Binding-site contacts:
Ligand atom NC contacts residue HIS92 of chain 1.B at 3.3 Å (h-bond).
Ligand atom CBB contacts residue CMO1 of chain 1.M at 3.8 Å.
Ligand atom CAC contacts residue PHE41 of chain 1.B at 3.7 Å (hydrophobic).
Ligand atom C1C contacts residue PHE103 of chain 1.B at 3.7 Å (hydrophobic).
Ligand atom NB contacts residue VAL67 of chain 1.B at 3.5 Å.
Ligand atom C3D contacts residue LEU96 of chain 1.B at 3.5 Å (hydrophobic).
Ligand atom NA contacts residue HIS92 of chain 1.B at 3.1 Å (h-bond).
Ligand atom C4A contacts residue HIS92 of chain 1.B at 3.6 Å.
Ligand atom ND contacts residue HIS92 of chain 1.B at 3.2 Å (h-bond).
Ligand atom CMB contacts residue ALA70 of chain 1.B at 3.7 Å (hydrophobic).
Ligand atom C4D contacts residue HIS63 of chain 1.B at 3.3 Å.
Ligand atom C2B contacts residue VAL67 of chain 1.B at 3.5 Å (hydrophobic).
Ligand atom C3D contacts residue HIS63 of chain 1.B at 3.7 Å.
Ligand atom CMC contacts residue ASN102 of chain 1.B at 3.4 Å.
Ligand atom C3B contacts residue VAL67 of chain 1.B at 3.4 Å (hydrophobic).
Ligand atom C4D contacts residue LEU96 of chain 1.B at 3.4 Å (hydrophobic).
Ligand atom C1A contacts residue HIS63 of chain 1.B at 3.7 Å.
Ligand atom CBC contacts residue ASN102 of chain 1.B at 3.8 Å.
Ligand atom CHA contacts residue HIS63 of chain 1.B at 3.3 Å.
Ligand atom CMA contacts residue LEU88 of chain 1.B at 3.7 Å (hydrophobic).
Ligand atom CBD contacts residue HIS63 of chain 1.B at 3.5 Å.
Ligand atom O1A contacts residue LEU91 of chain 1.B at 3.6 Å.
Ligand atom C2A contacts residue LYS66 of chain 1.B at 3.8 Å.
Ligand atom CMB contacts residue VAL67 of chain 1.B at 3.5 Å (hydrophobic).
Ligand atom C1B contacts residue VAL67 of chain 1.B at 3.8 Å (hydrophobic).
Ligand atom CAD contacts residue LEU96 of chain 1.B at 3.8 Å (hydrophobic).
Ligand atom CBC contacts residue PHE41 of chain 1.B at 3.8 Å (hydrophobic).
Ligand atom CBA contacts residue LEU91 of chain 1.B at 3.5 Å (hydrophobic).
Ligand atom C4B contacts residue VAL67 of chain 1.B at 3.5 Å (hydrophobic).
Ligand atom C3B contacts residue LEU141 of chain 1.B at 3.8 Å (hydrophobic).
Ligand atom CAB contacts residue LEU141 of chain 1.B at 3.4 Å (hydrophobic).
Ligand atom CGA contacts residue LEU91 of chain 1.B at 3.7 Å (hydrophobic).
Ligand atom NB contacts residue HIS92 of chain 1.B at 3.2 Å (h-bond).
Ligand atom CMD contacts residue PHE42 of chain 1.B at 3.8 Å (hydrophobic).
Ligand atom CHA contacts residue LEU96 of chain 1.B at 3.8 Å (hydrophobic).
Ligand atom CAA contacts residue LYS66 of chain 1.B at 3.4 Å.
Ligand atom CHC contacts residue PHE103 of chain 1.B at 3.6 Å (hydrophobic).
Ligand atom ND contacts residue HIS63 of chain 1.B at 3.3 Å (h-bond).
Ligand atom NI contacts residue HIS92 of chain 1.B at 2.2 Å.
Ligand atom C1D contacts residue HIS63 of chain 1.B at 3.6 Å.

Sequence of chain 1.B:
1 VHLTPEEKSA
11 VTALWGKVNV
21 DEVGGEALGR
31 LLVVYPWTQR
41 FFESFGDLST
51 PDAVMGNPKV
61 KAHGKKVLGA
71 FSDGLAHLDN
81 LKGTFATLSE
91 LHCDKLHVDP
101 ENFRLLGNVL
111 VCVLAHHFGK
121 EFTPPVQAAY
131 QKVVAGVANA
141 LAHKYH

The protein below binds the small molecule below.
Small molecule (SMILES): C=CC1=C(C)C2=N3->[Ni]45<-N6=C(C=c7c(C)c(C=C)c(n74)=C2)C(C)=C(CCC(=O)O)C6=Cc2c(CCC(=O)O)c(C)c(n25)C=C13